A small-molecule ligand and the protein it binds are described below.
Small molecule (SMILES): O=C(CBr)c1ccc(Br)cc1

Binding-site contacts:
Ligand atom CZ contacts residue GLY29 of chain 1.A at 2.9 Å.
Ligand atom O contacts residue HIS47 of chain 1.A at 2.8 Å (h-bond).
Ligand atom CE2 contacts residue GLY29 of chain 1.A at 3.3 Å.
Ligand atom CH contacts residue LYS48 of chain 1.A at 4.5 Å.
Ligand atom CZ contacts residue CYS28 of chain 1.A at 4.1 Å (hydrophobic).
Ligand atom CG contacts residue LEU5 of chain 1.A at 4.2 Å (hydrophobic).
Ligand atom CE1 contacts residue GLY22 of chain 1.A at 4.4 Å.
Ligand atom CR contacts residue VAL92 of chain 1.A at 4.4 Å (hydrophobic).
Ligand atom CE2 contacts residue LEU2 of chain 1.A at 4.3 Å (hydrophobic).
Ligand atom BR contacts residue GLY29 of chain 1.A at 2.7 Å.
Ligand atom CR contacts residue LEU5 of chain 1.A at 4.2 Å (hydrophobic).
Ligand atom CD1 contacts residue TYR21 of chain 1.A at 3.8 Å (hydrophobic).
Ligand atom CZ contacts residue IPA1 of chain 1.C at 4.0 Å.
Ligand atom BR contacts residue TYR21 of chain 1.A at 4.1 Å.
Ligand atom CH contacts residue HIS47 of chain 1.A at 1.4 Å.
Ligand atom CH contacts residue CYS44 of chain 1.A at 4.4 Å (hydrophobic).
Ligand atom BR contacts residue CYS28 of chain 1.A at 4.5 Å.
Ligand atom CR contacts residue CYS44 of chain 1.A at 4.2 Å (hydrophobic).
Ligand atom O contacts residue CYS44 of chain 1.A at 3.4 Å (h-bond).
Ligand atom CE1 contacts residue TYR21 of chain 1.A at 3.0 Å (hydrophobic).
Ligand atom CE1 contacts residue CYS28 of chain 1.A at 3.6 Å (hydrophobic).
Ligand atom CR contacts residue HIS47 of chain 1.A at 2.4 Å.
Ligand atom CG contacts residue GLY29 of chain 1.A at 3.9 Å.
Ligand atom CG contacts residue HIS47 of chain 1.A at 3.8 Å.
Ligand atom CD1 contacts residue CYS44 of chain 1.A at 4.1 Å (hydrophobic).
Ligand atom CG contacts residue CYS28 of chain 1.A at 4.5 Å (hydrophobic).
Ligand atom O contacts residue VAL92 of chain 1.A at 3.2 Å.
Ligand atom CE1 contacts residue IPA1 of chain 1.C at 3.9 Å.
Ligand atom CD1 contacts residue GLY29 of chain 1.A at 3.4 Å.
Ligand atom CZ contacts residue TYR21 of chain 1.A at 4.0 Å (hydrophobic).
Ligand atom BR contacts residue IPA1 of chain 1.C at 3.8 Å.
Ligand atom CD1 contacts residue CYS28 of chain 1.A at 3.8 Å (hydrophobic).
Ligand atom CD2 contacts residue HIS47 of chain 1.A at 4.1 Å.
Ligand atom CE1 contacts residue GLY29 of chain 1.A at 2.9 Å.
Ligand atom CH contacts residue LEU5 of chain 1.A at 4.3 Å (hydrophobic).
Ligand atom CD2 contacts residue GLY29 of chain 1.A at 3.9 Å.
Ligand atom CD2 contacts residue LEU5 of chain 1.A at 4.1 Å (hydrophobic).
Ligand atom BR contacts residue GLY22 of chain 1.A at 3.5 Å.
Ligand atom BR contacts residue VAL30 of chain 1.A at 4.1 Å.

Sequence of chain 1.A:
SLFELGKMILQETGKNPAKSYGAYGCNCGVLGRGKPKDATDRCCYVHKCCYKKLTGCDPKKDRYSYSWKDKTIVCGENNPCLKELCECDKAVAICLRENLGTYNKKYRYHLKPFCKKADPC